The protein below binds the small molecule below.
Small molecule (SMILES): O=C1C[C@@H](c2ccc(O)cc2)Oc2cc(O)cc(O)c21

Sequence of chain 1.A:
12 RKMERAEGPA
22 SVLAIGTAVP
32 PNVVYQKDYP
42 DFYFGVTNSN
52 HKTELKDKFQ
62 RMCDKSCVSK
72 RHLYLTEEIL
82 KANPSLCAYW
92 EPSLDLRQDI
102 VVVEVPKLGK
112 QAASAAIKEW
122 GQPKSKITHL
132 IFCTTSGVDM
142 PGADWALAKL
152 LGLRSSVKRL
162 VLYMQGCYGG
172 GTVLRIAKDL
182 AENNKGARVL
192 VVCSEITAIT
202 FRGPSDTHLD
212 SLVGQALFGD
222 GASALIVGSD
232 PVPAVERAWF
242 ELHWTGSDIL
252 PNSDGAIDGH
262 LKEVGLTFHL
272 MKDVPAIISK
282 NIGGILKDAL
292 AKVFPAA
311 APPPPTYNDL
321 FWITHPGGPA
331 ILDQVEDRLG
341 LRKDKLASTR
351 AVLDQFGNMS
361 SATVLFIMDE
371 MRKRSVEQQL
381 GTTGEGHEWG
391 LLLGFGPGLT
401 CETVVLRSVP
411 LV

Binding-site contacts:
Ligand atom C13 contacts residue GLY220 of chain 1.A at 3.6 Å.
Ligand atom C1 contacts residue SER360 of chain 1.A at 3.7 Å.
Ligand atom O4 contacts residue PRO397 of chain 1.A at 3.0 Å.
Ligand atom C14 contacts residue ILE197 of chain 1.A at 3.5 Å (hydrophobic).
Ligand atom O5 contacts residue GLY260 of chain 1.A at 3.6 Å.
Ligand atom O4 contacts residue CYS168 of chain 1.A at 2.9 Å (h-bond).
Ligand atom C2 contacts residue PRO397 of chain 1.A at 4.0 Å (hydrophobic).
Ligand atom C14 contacts residue GLU196 of chain 1.A at 4.0 Å.
Ligand atom O5 contacts residue ASP259 of chain 1.A at 3.8 Å.
Ligand atom O3 contacts residue ASP221 of chain 1.A at 3.5 Å (salt-bridge).
Ligand atom C7 contacts residue LEU267 of chain 1.A at 3.6 Å (hydrophobic).
Ligand atom O3 contacts residue THR198 of chain 1.A at 3.2 Å (h-bond).
Ligand atom C15 contacts residue ILE200 of chain 1.A at 4.0 Å (hydrophobic).
Ligand atom C14 contacts residue THR198 of chain 1.A at 3.7 Å.
Ligand atom O2 contacts residue THR201 of chain 1.A at 4.0 Å.
Ligand atom C15 contacts residue SER137 of chain 1.A at 3.5 Å.
Ligand atom O1 contacts residue SER360 of chain 1.A at 3.6 Å.
Ligand atom C12 contacts residue GLY220 of chain 1.A at 3.5 Å.
Ligand atom C1 contacts residue CYS168 of chain 1.A at 3.3 Å (hydrophobic).
Ligand atom C2 contacts residue GLY167 of chain 1.A at 3.6 Å.
Ligand atom C3 contacts residue PRO397 of chain 1.A at 3.8 Å (hydrophobic).
Ligand atom C14 contacts residue SER137 of chain 1.A at 3.2 Å.
Ligand atom C3 contacts residue MET141 of chain 2.A at 3.9 Å (hydrophobic).
Ligand atom C13 contacts residue THR198 of chain 1.A at 3.3 Å.
Ligand atom C12 contacts residue THR198 of chain 1.A at 3.6 Å.
Ligand atom C1 contacts residue GLY167 of chain 1.A at 3.5 Å.
Ligand atom C11 contacts residue SER360 of chain 1.A at 3.6 Å.
Ligand atom O3 contacts residue GLY220 of chain 1.A at 2.8 Å (h-bond).
Ligand atom C13 contacts residue ILE197 of chain 1.A at 3.9 Å (hydrophobic).
Ligand atom O5 contacts residue PHE269 of chain 1.A at 3.4 Å.
Ligand atom O2 contacts residue PHE269 of chain 1.A at 3.5 Å.
Ligand atom C11 contacts residue PHE219 of chain 1.A at 3.6 Å (hydrophobic).
Ligand atom C4 contacts residue PHE269 of chain 1.A at 3.7 Å (hydrophobic).
Ligand atom C13 contacts residue GLU196 of chain 1.A at 3.7 Å.
Ligand atom O3 contacts residue ILE197 of chain 1.A at 3.3 Å (h-bond).
Ligand atom O3 contacts residue GLU196 of chain 1.A at 3.3 Å.
Ligand atom C8 contacts residue LEU267 of chain 1.A at 3.8 Å (hydrophobic).
Ligand atom O2 contacts residue LEU267 of chain 1.A at 3.5 Å.
Ligand atom O4 contacts residue GLY167 of chain 1.A at 3.4 Å.
Ligand atom C2 contacts residue CYS168 of chain 1.A at 3.7 Å (hydrophobic).

Sequence of chain 2.A:
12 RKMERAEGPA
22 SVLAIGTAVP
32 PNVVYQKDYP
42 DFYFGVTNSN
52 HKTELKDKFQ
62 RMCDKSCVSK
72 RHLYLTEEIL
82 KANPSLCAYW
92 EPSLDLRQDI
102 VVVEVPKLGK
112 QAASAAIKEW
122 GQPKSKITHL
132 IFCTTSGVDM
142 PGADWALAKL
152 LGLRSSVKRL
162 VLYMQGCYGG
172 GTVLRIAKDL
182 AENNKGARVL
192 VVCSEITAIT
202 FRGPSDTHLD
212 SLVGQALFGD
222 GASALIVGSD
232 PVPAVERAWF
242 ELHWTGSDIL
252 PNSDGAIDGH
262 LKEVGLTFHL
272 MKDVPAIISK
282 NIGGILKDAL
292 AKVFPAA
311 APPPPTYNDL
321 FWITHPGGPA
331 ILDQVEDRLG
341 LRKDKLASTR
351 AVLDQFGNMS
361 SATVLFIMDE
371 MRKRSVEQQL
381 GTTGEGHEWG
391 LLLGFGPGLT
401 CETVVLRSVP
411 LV